The small molecule below binds the protein below.
Small molecule (SMILES): C/C1=C\[C@H](C)C[C@H](C)OC(=O)C[C@H](c2ccc(O)cc2)NC(=O)[C@@H](Cc2c(Br)[nH]c3ccccc23)N(C)C(=O)[C@H](C)NC(=O)[C@@H](C)C1

Binding-site contacts:
Ligand atom C18 contacts residue GLY202 of chain 1.B at 3.9 Å.
Ligand atom C31 contacts residue ILE78 of chain 1.C at 4.0 Å (hydrophobic).
Ligand atom C20 contacts residue ILE78 of chain 1.C at 3.8 Å (hydrophobic).
Ligand atom O3 contacts residue TYR201 of chain 1.B at 3.8 Å.
Ligand atom C22 contacts residue ILE78 of chain 1.C at 3.4 Å (hydrophobic).
Ligand atom N contacts residue GLY200 of chain 1.B at 2.6 Å (h-bond).
Ligand atom C5 contacts residue GLY200 of chain 1.B at 3.7 Å.
Ligand atom C29 contacts residue GLY200 of chain 1.B at 4.0 Å.
Ligand atom C33 contacts residue ARG199 of chain 1.B at 3.8 Å.
Ligand atom BR contacts residue ASP182 of chain 1.C at 4.1 Å.
Ligand atom O contacts residue TYR201 of chain 1.B at 3.5 Å.
Ligand atom C24 contacts residue PRO115 of chain 1.C at 3.8 Å (hydrophobic).
Ligand atom C6 contacts residue GLY200 of chain 1.B at 3.6 Å.
Ligand atom C34 contacts residue ARG199 of chain 1.B at 3.7 Å.
Ligand atom C35 contacts residue ILE250 of chain 1.B at 3.7 Å (hydrophobic).
Ligand atom O5 contacts residue PRO115 of chain 1.C at 4.0 Å.
Ligand atom C27 contacts residue ASP182 of chain 1.C at 4.0 Å.
Ligand atom C23 contacts residue GLY200 of chain 1.B at 3.6 Å.
Ligand atom BR contacts residue HIS76 of chain 1.C at 3.5 Å.
Ligand atom C7 contacts residue GLY200 of chain 1.B at 3.5 Å.
Ligand atom C5 contacts residue TYR201 of chain 1.B at 4.0 Å (hydrophobic).
Ligand atom C11 contacts residue GLY202 of chain 1.B at 3.8 Å.
Ligand atom O3 contacts residue GLY202 of chain 1.B at 2.9 Å (h-bond).
Ligand atom N2 contacts residue GLY202 of chain 1.B at 3.4 Å (h-bond).
Ligand atom O3 contacts residue GLY200 of chain 1.B at 3.5 Å (h-bond).
Ligand atom C21 contacts residue ILE78 of chain 1.C at 3.6 Å (hydrophobic).
Ligand atom C9 contacts residue GLY202 of chain 1.B at 4.0 Å.
Ligand atom C17 contacts residue GLU208 of chain 1.B at 3.2 Å.
Ligand atom C12 contacts residue GLY202 of chain 1.B at 3.8 Å.
Ligand atom C13 contacts residue LEU245 of chain 1.B at 3.6 Å (hydrophobic).
Ligand atom C14 contacts residue LEU245 of chain 1.B at 3.9 Å (hydrophobic).
Ligand atom C8 contacts residue GLY200 of chain 1.B at 3.4 Å.
Ligand atom C26 contacts residue ARG180 of chain 1.C at 3.8 Å.
Ligand atom C25 contacts residue LEU113 of chain 1.C at 4.0 Å (hydrophobic).
Ligand atom C23 contacts residue ILE78 of chain 1.C at 3.5 Å (hydrophobic).
Ligand atom C27 contacts residue ARG180 of chain 1.C at 4.1 Å.
Ligand atom N3 contacts residue ASP182 of chain 1.C at 3.0 Å (salt-bridge).
Ligand atom C24 contacts residue GLY200 of chain 1.B at 4.0 Å.
Ligand atom C16 contacts residue TYR201 of chain 1.B at 3.7 Å (hydrophobic).
Ligand atom C28 contacts residue ASP182 of chain 1.C at 3.9 Å.

Sequence of chain 1.B:
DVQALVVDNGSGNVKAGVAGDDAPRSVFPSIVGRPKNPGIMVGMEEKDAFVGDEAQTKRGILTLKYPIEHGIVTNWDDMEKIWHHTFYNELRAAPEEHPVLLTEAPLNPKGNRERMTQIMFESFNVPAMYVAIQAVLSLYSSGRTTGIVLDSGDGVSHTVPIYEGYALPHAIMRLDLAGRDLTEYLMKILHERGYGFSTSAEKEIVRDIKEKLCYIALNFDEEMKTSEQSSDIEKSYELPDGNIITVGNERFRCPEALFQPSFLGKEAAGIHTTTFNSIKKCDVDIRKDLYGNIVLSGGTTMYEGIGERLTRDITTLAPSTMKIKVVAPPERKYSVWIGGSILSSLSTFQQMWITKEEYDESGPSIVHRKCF

Sequence of chain 1.C:
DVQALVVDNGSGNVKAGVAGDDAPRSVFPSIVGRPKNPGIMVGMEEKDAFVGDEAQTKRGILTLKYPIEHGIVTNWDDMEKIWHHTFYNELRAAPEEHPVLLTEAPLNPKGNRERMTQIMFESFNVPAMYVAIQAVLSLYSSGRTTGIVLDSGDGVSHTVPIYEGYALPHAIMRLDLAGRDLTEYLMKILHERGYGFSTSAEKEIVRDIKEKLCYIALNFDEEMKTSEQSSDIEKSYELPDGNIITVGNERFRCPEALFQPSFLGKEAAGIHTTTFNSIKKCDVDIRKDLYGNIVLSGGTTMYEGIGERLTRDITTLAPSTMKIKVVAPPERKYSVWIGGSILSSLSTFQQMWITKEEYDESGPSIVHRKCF

Sequence of chain 1.D:
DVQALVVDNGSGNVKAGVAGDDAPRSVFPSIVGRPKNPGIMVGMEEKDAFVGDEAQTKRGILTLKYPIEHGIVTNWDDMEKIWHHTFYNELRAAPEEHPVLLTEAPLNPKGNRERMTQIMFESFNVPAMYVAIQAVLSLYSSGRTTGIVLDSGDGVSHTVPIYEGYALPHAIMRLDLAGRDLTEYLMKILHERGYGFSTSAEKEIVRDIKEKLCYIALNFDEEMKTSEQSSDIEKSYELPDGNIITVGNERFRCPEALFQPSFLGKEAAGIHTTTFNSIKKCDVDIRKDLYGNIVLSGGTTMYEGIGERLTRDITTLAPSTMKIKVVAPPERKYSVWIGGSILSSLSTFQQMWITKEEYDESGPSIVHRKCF